Binding-site contacts:
Ligand atom C5' contacts residue DA1 of chain 1.HF at 3.6 Å.
Ligand atom O3' contacts residue DA1 of chain 1.HF at 1.6 Å.
Ligand atom O5' contacts residue DA1 of chain 1.HF at 3.9 Å.
Ligand atom C2' contacts residue DA1 of chain 1.HF at 3.7 Å.
Ligand atom O3' contacts residue PRO205 of chain 1.ZA at 4.1 Å.
Ligand atom C3' contacts residue DA1 of chain 1.HF at 2.6 Å.
Ligand atom C2' contacts residue PRO205 of chain 1.ZA at 4.5 Å (hydrophobic).
Ligand atom C4' contacts residue DA1 of chain 1.HF at 3.7 Å.

Sequence of chain 1.ZA:
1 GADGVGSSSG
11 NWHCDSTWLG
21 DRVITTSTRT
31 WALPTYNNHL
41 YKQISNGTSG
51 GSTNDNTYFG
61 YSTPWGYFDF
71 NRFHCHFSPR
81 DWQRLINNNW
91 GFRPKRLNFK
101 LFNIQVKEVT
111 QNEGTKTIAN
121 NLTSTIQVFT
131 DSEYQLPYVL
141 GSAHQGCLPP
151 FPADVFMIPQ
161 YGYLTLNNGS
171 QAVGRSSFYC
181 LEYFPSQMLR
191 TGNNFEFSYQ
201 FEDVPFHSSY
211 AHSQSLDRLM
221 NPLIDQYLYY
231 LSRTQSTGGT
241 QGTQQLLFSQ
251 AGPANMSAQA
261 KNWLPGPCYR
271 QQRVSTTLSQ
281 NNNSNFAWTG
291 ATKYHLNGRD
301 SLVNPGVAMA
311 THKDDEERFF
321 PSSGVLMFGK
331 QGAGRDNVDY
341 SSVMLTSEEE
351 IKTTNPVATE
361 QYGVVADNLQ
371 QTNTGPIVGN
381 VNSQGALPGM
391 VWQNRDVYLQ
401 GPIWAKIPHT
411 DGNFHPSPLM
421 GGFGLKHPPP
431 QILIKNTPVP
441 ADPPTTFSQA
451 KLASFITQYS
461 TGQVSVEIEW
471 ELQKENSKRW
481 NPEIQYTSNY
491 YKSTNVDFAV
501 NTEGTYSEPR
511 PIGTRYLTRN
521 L

The protein below binds the small molecule below.
Small molecule (SMILES): Nc1ccn([C@H]2C[C@H](O)[C@@H](COP(=O)(O)O)O2)c(=O)n1